A protein and the small-molecule ligand that binds it are described below.
Small molecule (SMILES): CC(=O)N[C@@H]1[C@@H](O)[C@@H](F)C(C(=O)[O-])=[O+][C@H]1[C@H](O)[C@H](O)CO

Binding-site contacts:
Ligand atom O9 contacts residue FSI1 of chain 1.H at 0.5 Å (h-bond).
Ligand atom F1 contacts residue GLU38 of chain 1.A at 2.5 Å.
Ligand atom C1 contacts residue TYR324 of chain 1.A at 2.9 Å (hydrophobic).
Ligand atom O6 contacts residue FSI1 of chain 1.H at 0.7 Å (h-bond).
Ligand atom O7 contacts residue FSI1 of chain 1.H at 0.4 Å (h-bond).
Ligand atom O1B contacts residue FSI1 of chain 1.H at 0.8 Å (h-bond).
Ligand atom C10 contacts residue FSI1 of chain 1.H at 0.4 Å.
Ligand atom C3 contacts residue TYR324 of chain 1.A at 2.7 Å (hydrophobic).
Ligand atom C2 contacts residue FSI1 of chain 1.H at 1.1 Å.
Ligand atom C5 contacts residue FSI1 of chain 1.H at 0.3 Å.
Ligand atom C4 contacts residue FSI1 of chain 1.H at 0.3 Å.
Ligand atom C8 contacts residue GLU196 of chain 1.A at 3.4 Å.
Ligand atom O8 contacts residue FSI1 of chain 1.H at 0.4 Å (h-bond).
Ligand atom O9 contacts residue ARG144 of chain 1.A at 3.3 Å (salt-bridge).
Ligand atom C9 contacts residue GLU196 of chain 1.A at 3.2 Å.
Ligand atom F1 contacts residue ARG37 of chain 1.A at 3.1 Å.
Ligand atom O1A contacts residue FSI1 of chain 1.H at 0.4 Å (h-bond).
Ligand atom F1 contacts residue ASP70 of chain 1.A at 3.2 Å.
Ligand atom C3 contacts residue FSI1 of chain 1.H at 0.3 Å.
Ligand atom C8 contacts residue FSI1 of chain 1.H at 0.3 Å.
Ligand atom O1A contacts residue ARG37 of chain 1.A at 2.8 Å (salt-bridge).
Ligand atom C9 contacts residue FSI1 of chain 1.H at 0.5 Å.
Ligand atom O1B contacts residue ARG290 of chain 1.A at 2.9 Å (salt-bridge).
Ligand atom C2 contacts residue TYR324 of chain 1.A at 2.5 Å (hydrophobic).
Ligand atom O1A contacts residue ARG290 of chain 1.A at 2.9 Å (salt-bridge).
Ligand atom C3 contacts residue GLU38 of chain 1.A at 3.4 Å.
Ligand atom O6 contacts residue TYR324 of chain 1.A at 2.9 Å (h-bond).
Ligand atom O4 contacts residue GLU38 of chain 1.A at 3.2 Å (salt-bridge).
Ligand atom O9 contacts residue GLU196 of chain 1.A at 2.5 Å (salt-bridge).
Ligand atom C11 contacts residue FSI1 of chain 1.H at 0.5 Å.
Ligand atom O10 contacts residue FSI1 of chain 1.H at 0.4 Å (h-bond).
Ligand atom O4 contacts residue FSI1 of chain 1.H at 0.6 Å (h-bond).
Ligand atom C1 contacts residue FSI1 of chain 1.H at 0.7 Å.
Ligand atom F1 contacts residue FSI1 of chain 1.H at 1.4 Å.
Ligand atom C7 contacts residue FSI1 of chain 1.H at 0.2 Å.
Ligand atom O1A contacts residue TYR324 of chain 1.A at 3.4 Å (h-bond).
Ligand atom N5 contacts residue FSI1 of chain 1.H at 0.4 Å (h-bond).
Ligand atom O10 contacts residue ARG71 of chain 1.A at 2.8 Å (salt-bridge).
Ligand atom C6 contacts residue FSI1 of chain 1.H at 0.4 Å.
Ligand atom O8 contacts residue GLU196 of chain 1.A at 2.6 Å (salt-bridge).

Sequence of chain 1.A:
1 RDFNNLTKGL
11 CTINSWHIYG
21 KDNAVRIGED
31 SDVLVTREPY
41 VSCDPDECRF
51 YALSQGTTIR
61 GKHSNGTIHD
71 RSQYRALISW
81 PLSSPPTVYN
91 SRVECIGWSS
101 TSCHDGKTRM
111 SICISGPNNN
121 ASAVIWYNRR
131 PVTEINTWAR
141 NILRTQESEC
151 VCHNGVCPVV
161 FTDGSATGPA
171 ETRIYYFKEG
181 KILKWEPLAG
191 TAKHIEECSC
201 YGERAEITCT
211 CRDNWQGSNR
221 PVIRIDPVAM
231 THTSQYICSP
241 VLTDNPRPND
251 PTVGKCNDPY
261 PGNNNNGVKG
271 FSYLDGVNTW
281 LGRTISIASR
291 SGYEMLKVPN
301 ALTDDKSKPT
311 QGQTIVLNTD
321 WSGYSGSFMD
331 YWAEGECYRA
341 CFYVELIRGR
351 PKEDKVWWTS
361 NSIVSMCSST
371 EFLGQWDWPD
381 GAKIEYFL